Sequence of chain 1.B:
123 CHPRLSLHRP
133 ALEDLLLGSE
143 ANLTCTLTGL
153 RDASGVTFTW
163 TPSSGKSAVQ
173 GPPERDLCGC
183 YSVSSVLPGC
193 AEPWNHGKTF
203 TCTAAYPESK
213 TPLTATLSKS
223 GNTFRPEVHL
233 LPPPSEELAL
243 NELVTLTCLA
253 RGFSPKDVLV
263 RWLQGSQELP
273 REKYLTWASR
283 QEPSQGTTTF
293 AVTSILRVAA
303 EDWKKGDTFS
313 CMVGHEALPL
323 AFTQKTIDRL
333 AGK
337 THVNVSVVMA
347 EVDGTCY

A protein and the small-molecule ligand that binds it are described below.
Small molecule (SMILES): CC(=O)N[C@@H]1[C@@H](O)[C@H](O)[C@@H](CO)O[C@H]1O

Binding-site contacts:
Ligand atom C5 contacts residue ASN144 of chain 1.B at 3.7 Å.
Ligand atom O7 contacts residue ALA143 of chain 1.B at 4.0 Å.
Ligand atom C6 contacts residue PRO190 of chain 1.B at 4.5 Å (hydrophobic).
Ligand atom C8 contacts residue ASN144 of chain 1.B at 3.3 Å.
Ligand atom C2 contacts residue ASN144 of chain 1.B at 2.5 Å.
Ligand atom N2 contacts residue ASN144 of chain 1.B at 2.7 Å (h-bond).
Ligand atom C7 contacts residue GLU142 of chain 1.B at 4.4 Å.
Ligand atom C7 contacts residue ASN144 of chain 1.B at 3.0 Å.
Ligand atom C1 contacts residue ASN144 of chain 1.B at 1.4 Å.
Ligand atom O7 contacts residue GLU142 of chain 1.B at 3.5 Å (salt-bridge).
Ligand atom O7 contacts residue ASP136 of chain 1.B at 3.9 Å.
Ligand atom C3 contacts residue ASN144 of chain 1.B at 3.8 Å.
Ligand atom O7 contacts residue ASN144 of chain 1.B at 3.4 Å (h-bond).
Ligand atom C1 contacts residue PRO190 of chain 1.B at 3.7 Å (hydrophobic).
Ligand atom C4 contacts residue ASN144 of chain 1.B at 4.2 Å.
Ligand atom C5 contacts residue PRO190 of chain 1.B at 4.0 Å (hydrophobic).
Ligand atom O5 contacts residue ASN144 of chain 1.B at 2.4 Å (h-bond).
Ligand atom O5 contacts residue PRO190 of chain 1.B at 3.5 Å.